A small-molecule ligand and the protein it binds are described below.
Small molecule (SMILES): CC(=O)N[C@@H]1[C@@H](O)[C@H](O)[C@@H](CO)O[C@H]1O

Sequence of chain 1.A:
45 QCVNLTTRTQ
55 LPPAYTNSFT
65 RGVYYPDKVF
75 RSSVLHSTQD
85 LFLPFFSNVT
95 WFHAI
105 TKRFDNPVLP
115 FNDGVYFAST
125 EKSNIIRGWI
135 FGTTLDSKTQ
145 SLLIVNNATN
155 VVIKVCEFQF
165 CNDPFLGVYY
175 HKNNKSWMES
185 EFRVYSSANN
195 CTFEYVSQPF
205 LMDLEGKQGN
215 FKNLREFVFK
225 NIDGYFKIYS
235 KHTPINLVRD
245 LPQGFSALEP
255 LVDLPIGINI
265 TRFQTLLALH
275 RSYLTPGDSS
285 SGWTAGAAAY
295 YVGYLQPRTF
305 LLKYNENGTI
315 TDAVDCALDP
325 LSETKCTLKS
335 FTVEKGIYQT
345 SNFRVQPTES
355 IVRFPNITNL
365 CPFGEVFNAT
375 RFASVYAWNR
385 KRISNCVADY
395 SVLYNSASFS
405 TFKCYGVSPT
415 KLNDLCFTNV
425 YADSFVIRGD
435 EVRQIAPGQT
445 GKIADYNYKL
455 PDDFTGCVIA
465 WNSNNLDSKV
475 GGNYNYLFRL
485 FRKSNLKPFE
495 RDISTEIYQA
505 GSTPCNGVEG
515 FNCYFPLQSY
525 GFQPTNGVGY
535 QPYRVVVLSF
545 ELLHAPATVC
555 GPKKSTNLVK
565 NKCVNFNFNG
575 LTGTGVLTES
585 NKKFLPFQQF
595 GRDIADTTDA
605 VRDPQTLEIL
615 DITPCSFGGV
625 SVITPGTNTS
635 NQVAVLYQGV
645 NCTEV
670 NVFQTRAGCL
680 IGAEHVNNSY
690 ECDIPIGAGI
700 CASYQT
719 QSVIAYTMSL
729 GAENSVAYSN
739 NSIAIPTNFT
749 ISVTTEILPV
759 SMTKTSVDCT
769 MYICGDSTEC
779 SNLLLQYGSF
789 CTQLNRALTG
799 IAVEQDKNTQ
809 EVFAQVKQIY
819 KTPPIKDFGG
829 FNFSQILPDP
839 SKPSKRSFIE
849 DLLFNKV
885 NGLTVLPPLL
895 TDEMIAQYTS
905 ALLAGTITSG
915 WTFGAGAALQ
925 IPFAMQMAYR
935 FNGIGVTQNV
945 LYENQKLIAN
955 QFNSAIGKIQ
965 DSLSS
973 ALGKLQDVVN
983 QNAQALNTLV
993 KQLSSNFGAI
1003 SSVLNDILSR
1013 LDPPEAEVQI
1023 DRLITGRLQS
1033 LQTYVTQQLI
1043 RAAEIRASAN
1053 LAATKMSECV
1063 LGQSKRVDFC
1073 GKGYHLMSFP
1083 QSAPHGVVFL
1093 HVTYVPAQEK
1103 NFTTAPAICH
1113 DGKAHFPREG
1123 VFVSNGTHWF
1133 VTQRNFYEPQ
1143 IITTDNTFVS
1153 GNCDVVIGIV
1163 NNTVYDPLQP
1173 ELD

Binding-site contacts:
Ligand atom O7 contacts residue GLN609 of chain 1.A at 3.7 Å.
Ligand atom C2 contacts residue ASN360 of chain 1.A at 2.5 Å.
Ligand atom C8 contacts residue ASN360 of chain 1.A at 4.5 Å.
Ligand atom C7 contacts residue ASN360 of chain 1.A at 3.4 Å.
Ligand atom C6 contacts residue PRO608 of chain 1.A at 4.3 Å (hydrophobic).
Ligand atom O6 contacts residue LEU611 of chain 1.A at 4.5 Å.
Ligand atom O4 contacts residue GLN609 of chain 1.A at 3.8 Å.
Ligand atom C3 contacts residue GLN609 of chain 1.A at 4.4 Å.
Ligand atom C3 contacts residue ASN360 of chain 1.A at 3.8 Å.
Ligand atom C6 contacts residue GLN609 of chain 1.A at 3.2 Å.
Ligand atom O6 contacts residue ASN360 of chain 1.A at 4.3 Å.
Ligand atom C6 contacts residue ASN360 of chain 1.A at 4.4 Å.
Ligand atom C4 contacts residue ASN360 of chain 1.A at 4.2 Å.
Ligand atom C5 contacts residue GLN609 of chain 1.A at 3.7 Å.
Ligand atom C4 contacts residue GLN609 of chain 1.A at 3.3 Å.
Ligand atom O5 contacts residue GLN609 of chain 1.A at 4.0 Å.
Ligand atom O7 contacts residue ASN360 of chain 1.A at 3.7 Å.
Ligand atom O5 contacts residue ASN360 of chain 1.A at 2.4 Å (h-bond).
Ligand atom N2 contacts residue ASN360 of chain 1.A at 2.8 Å (h-bond).
Ligand atom C1 contacts residue ASN360 of chain 1.A at 1.4 Å.
Ligand atom C6 contacts residue LEU611 of chain 1.A at 3.9 Å (hydrophobic).
Ligand atom C5 contacts residue ASN360 of chain 1.A at 3.7 Å.